A protein and the small-molecule ligand that binds it are described below.
Small molecule (SMILES): CC(=O)N[C@H]1[C@H]([C@H](O)[C@H](O)CO)O[C@@](O[C@H]2[C@@H](O)[C@@H](CO)O[C@@H](O[C@H]3[C@H](O)[C@@H](O)[C@H](O)O[C@@H]3CO)[C@@H]2O)(C(=O)O)C[C@@H]1O

Sequence of chain 1.B:
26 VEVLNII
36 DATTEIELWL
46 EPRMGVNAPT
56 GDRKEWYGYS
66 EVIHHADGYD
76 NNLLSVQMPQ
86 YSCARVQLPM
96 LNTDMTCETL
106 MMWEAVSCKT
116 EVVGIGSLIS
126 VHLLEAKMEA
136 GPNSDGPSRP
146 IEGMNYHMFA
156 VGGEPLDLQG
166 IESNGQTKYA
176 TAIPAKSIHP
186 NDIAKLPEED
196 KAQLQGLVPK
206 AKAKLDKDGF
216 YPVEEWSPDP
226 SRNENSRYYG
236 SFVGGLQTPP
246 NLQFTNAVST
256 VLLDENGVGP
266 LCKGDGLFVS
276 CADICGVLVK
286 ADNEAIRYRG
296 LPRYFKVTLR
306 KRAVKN

Binding-site contacts:
Ligand atom C4 contacts residue GLU66 of chain 1.B at 3.2 Å.
Ligand atom C2 contacts residue LYS285 of chain 1.B at 4.0 Å.
Ligand atom C4 contacts residue ASP287 of chain 1.B at 3.5 Å.
Ligand atom O4 contacts residue LYS285 of chain 1.B at 3.6 Å (salt-bridge).
Ligand atom O1A contacts residue LYS285 of chain 1.B at 2.7 Å (salt-bridge).
Ligand atom O6 contacts residue ASP287 of chain 1.B at 3.7 Å.
Ligand atom O6 contacts residue ASN288 of chain 1.B at 4.3 Å.
Ligand atom O8 contacts residue HIS69 of chain 1.B at 3.8 Å.
Ligand atom C1 contacts residue HIS69 of chain 1.B at 3.6 Å.
Ligand atom N5 contacts residue GLU66 of chain 1.B at 3.5 Å (salt-bridge).
Ligand atom O1A contacts residue ASN288 of chain 1.B at 3.1 Å (h-bond).
Ligand atom C11 contacts residue LEU79 of chain 1.B at 3.5 Å (hydrophobic).
Ligand atom O4 contacts residue ASP287 of chain 1.B at 2.6 Å (salt-bridge).
Ligand atom C3 contacts residue VAL67 of chain 1.B at 4.2 Å (hydrophobic).
Ligand atom C11 contacts residue GLU66 of chain 1.B at 3.4 Å.
Ligand atom C6 contacts residue ASP287 of chain 1.B at 3.4 Å.
Ligand atom O3 contacts residue LYS285 of chain 1.B at 3.8 Å.
Ligand atom C3 contacts residue LYS285 of chain 1.B at 4.0 Å.
Ligand atom C10 contacts residue GLU66 of chain 1.B at 3.4 Å.
Ligand atom O1B contacts residue HIS69 of chain 1.B at 2.7 Å (h-bond).
Ligand atom O10 contacts residue ARG58 of chain 1.B at 3.3 Å (salt-bridge).
Ligand atom C4 contacts residue LYS285 of chain 1.B at 3.8 Å.
Ligand atom C5 contacts residue GLU66 of chain 1.B at 3.9 Å.
Ligand atom O10 contacts residue GLU66 of chain 1.B at 3.6 Å (salt-bridge).
Ligand atom O1B contacts residue VAL67 of chain 1.B at 4.2 Å.
Ligand atom C1 contacts residue VAL67 of chain 1.B at 4.0 Å (hydrophobic).
Ligand atom C5 contacts residue ASN288 of chain 1.B at 4.3 Å.
Ligand atom C11 contacts residue ARG58 of chain 1.B at 3.2 Å.
Ligand atom C1 contacts residue ASN288 of chain 1.B at 3.4 Å.
Ligand atom C10 contacts residue ARG58 of chain 1.B at 3.7 Å.
Ligand atom C1 contacts residue LYS285 of chain 1.B at 3.7 Å.
Ligand atom C4 contacts residue VAL67 of chain 1.B at 3.7 Å (hydrophobic).
Ligand atom O4 contacts residue GLU66 of chain 1.B at 2.5 Å (salt-bridge).
Ligand atom O1A contacts residue VAL67 of chain 1.B at 3.5 Å.
Ligand atom O1A contacts residue HIS69 of chain 1.B at 3.9 Å.
Ligand atom O4 contacts residue ARG292 of chain 1.B at 3.8 Å.
Ligand atom C5 contacts residue ASP287 of chain 1.B at 4.0 Å.
Ligand atom O1B contacts residue ASN288 of chain 1.B at 3.3 Å (h-bond).
Ligand atom O4 contacts residue VAL67 of chain 1.B at 3.8 Å.
Ligand atom C4 contacts residue ASN288 of chain 1.B at 4.0 Å.